Sequence of chain 1.A:
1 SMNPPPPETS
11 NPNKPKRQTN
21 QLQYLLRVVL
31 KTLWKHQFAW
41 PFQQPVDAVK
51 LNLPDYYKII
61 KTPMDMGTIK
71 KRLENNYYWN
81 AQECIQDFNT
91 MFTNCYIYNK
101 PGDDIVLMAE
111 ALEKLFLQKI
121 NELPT

This protein binds this small molecule.
Small molecule (SMILES): CC(C)Oc1cc(C(=O)N2CCC(N3CCN(C)CC3)CC2)ccc1Nc1ncc2c(n1)N(C1CCCC1)c1ccccc1C(=O)N2C

Binding-site contacts:
Ligand atom N4 contacts residue LEU51 of chain 1.A at 3.8 Å.
Ligand atom N5 contacts residue LEU51 of chain 1.A at 3.7 Å.
Ligand atom C13 contacts residue TRP40 of chain 1.A at 3.9 Å (hydrophobic).
Ligand atom C15 contacts residue TRP40 of chain 1.A at 3.5 Å (hydrophobic).
Ligand atom C10 contacts residue GLN44 of chain 1.A at 3.7 Å.
Ligand atom C14 contacts residue LEU51 of chain 1.A at 3.8 Å (hydrophobic).
Ligand atom N3 contacts residue LEU51 of chain 1.A at 3.7 Å.
Ligand atom C28 contacts residue PHE42 of chain 1.A at 3.6 Å (hydrophobic).
Ligand atom C23 contacts residue LEU53 of chain 1.A at 3.9 Å (hydrophobic).
Ligand atom C32 contacts residue TRP40 of chain 1.A at 3.7 Å (hydrophobic).
Ligand atom C18 contacts residue VAL46 of chain 1.A at 4.0 Å (hydrophobic).
Ligand atom C11 contacts residue TRP40 of chain 1.A at 3.7 Å (hydrophobic).
Ligand atom C12 contacts residue TRP40 of chain 1.A at 3.9 Å (hydrophobic).
Ligand atom O1 contacts residue CYS95 of chain 1.A at 3.9 Å.
Ligand atom N4 contacts residue PRO41 of chain 1.A at 3.3 Å (h-bond).
Ligand atom C28 contacts residue ILE105 of chain 1.A at 3.9 Å (hydrophobic).
Ligand atom C15 contacts residue LEU51 of chain 1.A at 3.7 Å (hydrophobic).
Ligand atom C31 contacts residue TRP40 of chain 1.A at 3.7 Å (hydrophobic).
Ligand atom C35 contacts residue TRP40 of chain 1.A at 3.8 Å (hydrophobic).
Ligand atom C28 contacts residue PRO41 of chain 1.A at 4.0 Å (hydrophobic).
Ligand atom O1 contacts residue ILE105 of chain 1.A at 3.8 Å.
Ligand atom C27 contacts residue ILE105 of chain 1.A at 3.8 Å (hydrophobic).
Ligand atom C3 contacts residue TRP40 of chain 1.A at 3.6 Å (hydrophobic).
Ligand atom C25 contacts residue ASN99 of chain 1.A at 3.5 Å.
Ligand atom N1 contacts residue ILE105 of chain 1.A at 3.9 Å.
Ligand atom C18 contacts residue PRO41 of chain 1.A at 3.1 Å (hydrophobic).
Ligand atom C27 contacts residue ASN99 of chain 1.A at 4.0 Å.
Ligand atom C7 contacts residue ILE105 of chain 1.A at 3.8 Å (hydrophobic).
Ligand atom C17 contacts residue LEU51 of chain 1.A at 3.5 Å (hydrophobic).
Ligand atom C4 contacts residue TRP40 of chain 1.A at 3.6 Å (hydrophobic).
Ligand atom C16 contacts residue TRP40 of chain 1.A at 3.5 Å (hydrophobic).
Ligand atom C14 contacts residue TRP40 of chain 1.A at 3.7 Å (hydrophobic).
Ligand atom C24 contacts residue ASN99 of chain 1.A at 3.6 Å.
Ligand atom O1 contacts residue ASN99 of chain 1.A at 3.1 Å (h-bond).
Ligand atom C9 contacts residue GLN44 of chain 1.A at 3.9 Å.
Ligand atom C25 contacts residue TYR98 of chain 1.A at 4.0 Å (hydrophobic).
Ligand atom C31 contacts residue ILE105 of chain 1.A at 4.0 Å (hydrophobic).
Ligand atom C36 contacts residue TRP40 of chain 1.A at 3.9 Å (hydrophobic).
Ligand atom C24 contacts residue LEU53 of chain 1.A at 3.6 Å (hydrophobic).
Ligand atom C24 contacts residue TYR98 of chain 1.A at 3.8 Å (hydrophobic).